Sequence of chain 1.A:
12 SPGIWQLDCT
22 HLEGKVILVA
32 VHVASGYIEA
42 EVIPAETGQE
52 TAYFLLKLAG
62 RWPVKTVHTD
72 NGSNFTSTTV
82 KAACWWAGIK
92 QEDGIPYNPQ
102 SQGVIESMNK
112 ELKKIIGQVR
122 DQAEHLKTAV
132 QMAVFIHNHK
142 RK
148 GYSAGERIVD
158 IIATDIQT

Binding-site contacts:
Ligand atom C25 contacts residue GLN50 of chain 1.A at 3.6 Å.
Ligand atom O40 contacts residue HIS126 of chain 1.B at 2.9 Å (h-bond).
Ligand atom C14 contacts residue GLN123 of chain 1.B at 3.2 Å.
Ligand atom O40 contacts residue ALA124 of chain 1.B at 3.5 Å.
Ligand atom C9 contacts residue GLN123 of chain 1.B at 3.3 Å.
Ligand atom C29 contacts residue THR129 of chain 1.B at 3.3 Å.
Ligand atom O38 contacts residue ALA124 of chain 1.B at 3.7 Å.
Ligand atom C6 contacts residue ALA83 of chain 1.A at 3.5 Å (hydrophobic).
Ligand atom C2 contacts residue GLU125 of chain 1.B at 3.3 Å.
Ligand atom C16 contacts residue THR129 of chain 1.B at 3.8 Å.
Ligand atom C30 contacts residue ALA53 of chain 1.A at 3.6 Å (hydrophobic).
Ligand atom C24 contacts residue TRP86 of chain 1.A at 3.8 Å (hydrophobic).
Ligand atom O41 contacts residue TYR54 of chain 1.A at 3.4 Å.
Ligand atom O44 contacts residue TRP86 of chain 1.A at 3.4 Å.
Ligand atom C28 contacts residue GLU125 of chain 1.B at 3.5 Å.
Ligand atom C1 contacts residue ALA124 of chain 1.B at 3.7 Å (hydrophobic).
Ligand atom C10 contacts residue GLN50 of chain 1.A at 3.5 Å.
Ligand atom C26 contacts residue GLN50 of chain 1.A at 3.6 Å.
Ligand atom C28 contacts residue THR129 of chain 1.B at 3.8 Å.
Ligand atom C30 contacts residue LEU57 of chain 1.A at 3.6 Å (hydrophobic).
Ligand atom C11 contacts residue THR80 of chain 1.A at 3.5 Å.
Ligand atom O43 contacts residue ALA53 of chain 1.A at 3.3 Å.
Ligand atom C34 contacts residue GLN50 of chain 1.A at 3.5 Å.
Ligand atom C1 contacts residue ASP122 of chain 1.B at 3.7 Å.
Ligand atom N36 contacts residue GLN123 of chain 1.B at 3.0 Å (h-bond).
Ligand atom C35 contacts residue GLN123 of chain 1.B at 3.8 Å.
Ligand atom O42 contacts residue HIS126 of chain 1.B at 3.3 Å (h-bond).
Ligand atom C31 contacts residue GLN123 of chain 1.B at 3.4 Å.
Ligand atom C3 contacts residue GLN123 of chain 1.B at 3.4 Å.
Ligand atom O40 contacts residue THR129 of chain 1.B at 2.9 Å (h-bond).
Ligand atom O40 contacts residue GLU125 of chain 1.B at 3.4 Å (salt-bridge).
Ligand atom O43 contacts residue ALA84 of chain 1.A at 3.6 Å.
Ligand atom C7 contacts residue GLN123 of chain 1.B at 3.6 Å.
Ligand atom C4 contacts residue GLU125 of chain 1.B at 3.5 Å.
Ligand atom O42 contacts residue THR129 of chain 1.B at 2.9 Å (h-bond).
Ligand atom C22 contacts residue THR129 of chain 1.B at 3.3 Å.
Ligand atom O41 contacts residue GLN50 of chain 1.A at 3.5 Å (h-bond).
Ligand atom O38 contacts residue GLU125 of chain 1.B at 2.8 Å (salt-bridge).
Ligand atom C28 contacts residue HIS126 of chain 1.B at 3.7 Å.
Ligand atom C2 contacts residue ALA124 of chain 1.B at 3.7 Å (hydrophobic).

The protein below binds the small molecule below.
Small molecule (SMILES): C=CCN(Cc1ccccc1C(=O)NC(c1ccc(OC)cc1)c1ccc(OC)cc1)Cc1ccc2c(c1C(=O)O)OCO2

Sequence of chain 1.B:
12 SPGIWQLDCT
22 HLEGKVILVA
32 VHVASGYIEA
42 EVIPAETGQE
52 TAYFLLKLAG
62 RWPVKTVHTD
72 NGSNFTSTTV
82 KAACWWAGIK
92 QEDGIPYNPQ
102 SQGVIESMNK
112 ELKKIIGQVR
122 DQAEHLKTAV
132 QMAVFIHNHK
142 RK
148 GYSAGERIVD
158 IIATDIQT